Binding-site contacts:
Ligand atom CBI contacts residue PHE50 of chain 1.B at 3.6 Å (hydrophobic).
Ligand atom CL1 contacts residue LEU75 of chain 1.B at 3.8 Å.
Ligand atom CL1 contacts residue GLU74 of chain 1.B at 3.7 Å.
Ligand atom CAQ contacts residue TYR46 of chain 1.B at 3.8 Å (hydrophobic).
Ligand atom CBI contacts residue PHE42 of chain 1.B at 4.0 Å (hydrophobic).
Ligand atom CAY contacts residue TYR46 of chain 1.B at 3.4 Å (hydrophobic).
Ligand atom CAR contacts residue TYR46 of chain 1.B at 4.0 Å (hydrophobic).
Ligand atom CAW contacts residue TYR46 of chain 1.B at 3.5 Å (hydrophobic).
Ligand atom CBO contacts residue VAL71 of chain 1.B at 3.9 Å (hydrophobic).
Ligand atom CAU contacts residue MET53 of chain 1.B at 3.6 Å (hydrophobic).
Ligand atom CAA contacts residue LEU75 of chain 1.B at 3.6 Å (hydrophobic).
Ligand atom CBH contacts residue ALA87 of chain 1.B at 3.3 Å (hydrophobic).
Ligand atom CAU contacts residue ASP49 of chain 1.B at 3.5 Å.
Ligand atom CAA contacts residue ALA87 of chain 1.B at 3.7 Å (hydrophobic).
Ligand atom NAF contacts residue LEU75 of chain 1.B at 3.8 Å.
Ligand atom CAJ contacts residue LEU75 of chain 1.B at 3.6 Å (hydrophobic).
Ligand atom CBH contacts residue PHE42 of chain 1.B at 4.0 Å (hydrophobic).
Ligand atom CAV contacts residue ASP49 of chain 1.B at 3.8 Å.
Ligand atom CAI contacts residue LEU75 of chain 1.B at 4.0 Å (hydrophobic).
Ligand atom CAX contacts residue ASP49 of chain 1.B at 3.1 Å.
Ligand atom CAV contacts residue PHE50 of chain 1.B at 3.7 Å (hydrophobic).
Ligand atom CBF contacts residue VAL71 of chain 1.B at 4.0 Å (hydrophobic).
Ligand atom CAW contacts residue PHE50 of chain 1.B at 3.9 Å (hydrophobic).
Ligand atom CBJ contacts residue MET53 of chain 1.B at 3.4 Å (hydrophobic).
Ligand atom CBG contacts residue ALA87 of chain 1.B at 3.4 Å (hydrophobic).
Ligand atom CAC contacts residue TYR46 of chain 1.B at 3.9 Å (hydrophobic).
Ligand atom NAZ contacts residue ASP49 of chain 1.B at 3.6 Å.
Ligand atom CAX contacts residue TYR46 of chain 1.B at 4.0 Å (hydrophobic).
Ligand atom CAC contacts residue PHE42 of chain 1.B at 3.5 Å (hydrophobic).
Ligand atom CBD contacts residue MET53 of chain 1.B at 4.0 Å (hydrophobic).
Ligand atom CAT contacts residue ASP49 of chain 1.B at 3.8 Å.
Ligand atom CAB contacts residue ALA87 of chain 1.B at 3.9 Å (hydrophobic).
Ligand atom CBH contacts residue PHE91 of chain 1.B at 3.9 Å (hydrophobic).
Ligand atom CBN contacts residue MET53 of chain 1.B at 3.6 Å (hydrophobic).
Ligand atom CBI contacts residue MET53 of chain 1.B at 3.7 Å (hydrophobic).
Ligand atom CBO contacts residue MET53 of chain 1.B at 3.5 Å (hydrophobic).
Ligand atom CAB contacts residue PHE42 of chain 1.B at 3.8 Å (hydrophobic).
Ligand atom CBG contacts residue PHE91 of chain 1.B at 3.7 Å (hydrophobic).
Ligand atom CAK contacts residue LEU75 of chain 1.B at 3.7 Å (hydrophobic).
Ligand atom CAV contacts residue MET53 of chain 1.B at 4.0 Å (hydrophobic).

Sequence of chain 1.B:
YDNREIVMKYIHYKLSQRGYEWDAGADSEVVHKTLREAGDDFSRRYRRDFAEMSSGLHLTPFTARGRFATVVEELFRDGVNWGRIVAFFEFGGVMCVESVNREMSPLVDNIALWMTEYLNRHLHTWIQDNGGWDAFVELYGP

The protein below binds the small molecule below.
Small molecule (SMILES): Cc1c(Cl)c(C(=O)N(c2ccccc2)c2ccccc2)nn1-c1ccccc1C(=O)N1Cc2ccccc2C[C@H]1CN